A protein and the small-molecule ligand that binds it are described below.
Small molecule (SMILES): CCN(CC)CCNC(=O)CSc1nc(N)c2c3c(sc2n1)CCCC3

Binding-site contacts:
Ligand atom C13 contacts residue ALA263 of chain 4.A at 3.2 Å (hydrophobic).
Ligand atom C10 contacts residue THR289 of chain 4.A at 4.3 Å.
Ligand atom C07 contacts residue ILE288 of chain 4.A at 3.3 Å (hydrophobic).
Ligand atom C15 contacts residue PRO294 of chain 4.A at 3.8 Å (hydrophobic).
Ligand atom C13 contacts residue LEU261 of chain 4.A at 3.5 Å (hydrophobic).
Ligand atom C10 contacts residue LEU261 of chain 4.A at 3.4 Å (hydrophobic).
Ligand atom C06 contacts residue ARG262 of chain 4.A at 3.4 Å.
Ligand atom C09 contacts residue ASP293 of chain 4.A at 3.6 Å.
Ligand atom C15 contacts residue GLN417 of chain 4.A at 4.0 Å.
Ligand atom C06 contacts residue ILE287 of chain 4.A at 4.2 Å (hydrophobic).
Ligand atom N11 contacts residue GLN417 of chain 4.A at 3.9 Å.
Ligand atom C07 contacts residue LEU261 of chain 4.A at 3.7 Å (hydrophobic).
Ligand atom C09 contacts residue THR289 of chain 4.A at 3.1 Å.
Ligand atom C06 contacts residue ILE288 of chain 4.A at 3.3 Å (hydrophobic).
Ligand atom N11 contacts residue LEU261 of chain 4.A at 4.3 Å.
Ligand atom C15 contacts residue HIS290 of chain 4.A at 3.4 Å.
Ligand atom C12 contacts residue HIS269 of chain 4.A at 4.3 Å.
Ligand atom N11 contacts residue HIS290 of chain 4.A at 4.0 Å.
Ligand atom C14 contacts residue PRO294 of chain 4.A at 4.3 Å (hydrophobic).
Ligand atom C13 contacts residue GLN417 of chain 4.A at 3.8 Å.
Ligand atom C14 contacts residue ASP293 of chain 4.A at 3.8 Å.
Ligand atom N08 contacts residue LEU261 of chain 4.A at 2.8 Å (h-bond).
Ligand atom C06 contacts residue GLU260 of chain 4.A at 3.9 Å.
Ligand atom C07 contacts residue ILE287 of chain 4.A at 4.0 Å (hydrophobic).
Ligand atom C14 contacts residue HIS269 of chain 4.A at 3.8 Å.
Ligand atom N08 contacts residue ILE287 of chain 4.A at 3.8 Å.
Ligand atom C09 contacts residue LEU261 of chain 4.A at 3.7 Å (hydrophobic).
Ligand atom C15 contacts residue HIS269 of chain 4.A at 4.3 Å.
Ligand atom C14 contacts residue HIS290 of chain 4.A at 3.4 Å.
Ligand atom C12 contacts residue LEU261 of chain 4.A at 4.2 Å (hydrophobic).
Ligand atom C07 contacts residue THR289 of chain 4.A at 3.9 Å.
Ligand atom C12 contacts residue GLN417 of chain 4.A at 4.2 Å.
Ligand atom C10 contacts residue HIS269 of chain 4.A at 4.2 Å.
Ligand atom C12 contacts residue ALA263 of chain 4.A at 3.9 Å (hydrophobic).
Ligand atom C10 contacts residue ASP293 of chain 4.A at 4.1 Å.
Ligand atom N08 contacts residue THR289 of chain 4.A at 4.0 Å.
Ligand atom C07 contacts residue ARG262 of chain 4.A at 3.8 Å.
Ligand atom C06 contacts residue LEU261 of chain 4.A at 3.4 Å (hydrophobic).
Ligand atom C13 contacts residue TRP202 of chain 4.A at 3.3 Å (hydrophobic).
Ligand atom C13 contacts residue ARG262 of chain 4.A at 3.7 Å.

Sequence of chain 4.A:
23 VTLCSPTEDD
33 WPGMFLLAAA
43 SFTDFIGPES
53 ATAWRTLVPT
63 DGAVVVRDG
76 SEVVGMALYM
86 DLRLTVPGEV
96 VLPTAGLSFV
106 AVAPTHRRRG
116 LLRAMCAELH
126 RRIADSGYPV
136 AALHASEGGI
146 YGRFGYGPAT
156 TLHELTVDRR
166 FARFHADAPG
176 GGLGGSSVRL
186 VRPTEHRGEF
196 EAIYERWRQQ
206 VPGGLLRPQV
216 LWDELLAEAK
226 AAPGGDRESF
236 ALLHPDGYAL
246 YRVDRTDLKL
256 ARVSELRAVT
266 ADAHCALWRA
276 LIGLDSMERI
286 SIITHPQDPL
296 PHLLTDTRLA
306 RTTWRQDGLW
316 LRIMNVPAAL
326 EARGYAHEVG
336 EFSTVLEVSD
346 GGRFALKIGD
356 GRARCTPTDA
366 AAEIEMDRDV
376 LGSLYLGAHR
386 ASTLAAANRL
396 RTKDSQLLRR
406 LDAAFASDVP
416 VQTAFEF